A protein and the small-molecule ligand that binds it are described below.
Small molecule (SMILES): CC(=O)N[C@@H]1[C@@H](O)[C@H](O[C@@H]2O[C@H](CO)[C@H](O)[C@H](O[C@]3(C(=O)O)C[C@H](O)[C@@H](NC(C)=O)[C@H]([C@H](O)[C@H](O)CO)O3)[C@H]2O)[C@@H](CO)O[C@H]1O

Sequence of chain 1.C:
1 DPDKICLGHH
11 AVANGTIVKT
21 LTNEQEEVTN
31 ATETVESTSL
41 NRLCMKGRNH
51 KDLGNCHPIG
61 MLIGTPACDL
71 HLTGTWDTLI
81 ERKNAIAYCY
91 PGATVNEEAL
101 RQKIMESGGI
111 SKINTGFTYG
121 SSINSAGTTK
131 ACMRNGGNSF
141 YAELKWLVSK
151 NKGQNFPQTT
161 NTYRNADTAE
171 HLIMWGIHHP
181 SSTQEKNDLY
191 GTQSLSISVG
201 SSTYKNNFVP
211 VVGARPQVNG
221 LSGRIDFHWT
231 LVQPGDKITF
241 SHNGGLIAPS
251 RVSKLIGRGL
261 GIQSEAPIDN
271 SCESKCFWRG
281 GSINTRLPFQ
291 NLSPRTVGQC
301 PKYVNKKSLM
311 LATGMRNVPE

Binding-site contacts:
Ligand atom O9 contacts residue GLU185 of chain 1.C at 2.7 Å (salt-bridge).
Ligand atom C11 contacts residue TRP146 of chain 1.C at 3.6 Å (hydrophobic).
Ligand atom O9 contacts residue GLY223 of chain 1.C at 3.8 Å.
Ligand atom C1 contacts residue THR129 of chain 1.C at 3.7 Å.
Ligand atom C11 contacts residue THR128 of chain 1.C at 3.8 Å.
Ligand atom O1B contacts residue ASN138 of chain 1.C at 3.8 Å.
Ligand atom O6 contacts residue SER222 of chain 1.C at 3.2 Å (h-bond).
Ligand atom C9 contacts residue TRP146 of chain 1.C at 3.8 Å (hydrophobic).
Ligand atom C6 contacts residue GLY220 of chain 1.C at 3.2 Å.
Ligand atom C6 contacts residue GLN217 of chain 1.C at 3.7 Å.
Ligand atom O1B contacts residue THR129 of chain 1.C at 3.6 Å.
Ligand atom O6 contacts residue SER181 of chain 1.C at 3.5 Å.
Ligand atom O1A contacts residue LYS130 of chain 1.C at 3.8 Å.
Ligand atom O1B contacts residue LYS130 of chain 1.C at 2.9 Å (salt-bridge).
Ligand atom C9 contacts residue HIS178 of chain 1.C at 3.2 Å.
Ligand atom C9 contacts residue TYR90 of chain 1.C at 3.2 Å (hydrophobic).
Ligand atom O2 contacts residue GLU185 of chain 1.C at 3.9 Å.
Ligand atom C5 contacts residue GLN217 of chain 1.C at 3.9 Å.
Ligand atom N5 contacts residue THR128 of chain 1.C at 2.9 Å (h-bond).
Ligand atom C1 contacts residue LYS130 of chain 1.C at 3.8 Å.
Ligand atom C8 contacts residue TYR90 of chain 1.C at 3.6 Å (hydrophobic).
Ligand atom C5 contacts residue THR128 of chain 1.C at 3.7 Å.
Ligand atom C4 contacts residue THR128 of chain 1.C at 3.3 Å.
Ligand atom C11 contacts residue GLY127 of chain 1.C at 3.6 Å.
Ligand atom O4 contacts residue THR128 of chain 1.C at 3.6 Å.
Ligand atom O8 contacts residue TYR90 of chain 1.C at 2.8 Å (h-bond).
Ligand atom O9 contacts residue HIS178 of chain 1.C at 3.1 Å (h-bond).
Ligand atom O8 contacts residue TRP146 of chain 1.C at 3.7 Å.
Ligand atom O1A contacts residue THR129 of chain 1.C at 2.9 Å (h-bond).
Ligand atom C8 contacts residue GLU185 of chain 1.C at 3.7 Å.
Ligand atom O10 contacts residue LEU189 of chain 1.C at 3.1 Å.
Ligand atom C6 contacts residue SER222 of chain 1.C at 3.8 Å.
Ligand atom C9 contacts residue GLU185 of chain 1.C at 3.2 Å.
Ligand atom O6 contacts residue LYS130 of chain 1.C at 3.5 Å.
Ligand atom C7 contacts residue TRP146 of chain 1.C at 3.8 Å (hydrophobic).
Ligand atom C10 contacts residue THR128 of chain 1.C at 3.8 Å.
Ligand atom O5 contacts residue GLN217 of chain 1.C at 3.2 Å (h-bond).
Ligand atom O9 contacts residue TYR90 of chain 1.C at 2.8 Å (h-bond).
Ligand atom C3 contacts residue LEU221 of chain 1.C at 4.0 Å (hydrophobic).
Ligand atom O1A contacts residue LEU221 of chain 1.C at 3.8 Å.